Binding-site contacts:
Ligand atom C contacts residue THR188 of chain 1.B at 3.4 Å.
Ligand atom NH2 contacts residue ARG201 of chain 1.B at 3.0 Å (salt-bridge).
Ligand atom O contacts residue ASP377 of chain 1.B at 2.7 Å (salt-bridge).
Ligand atom C contacts residue HIS204 of chain 1.B at 3.4 Å.
Ligand atom O contacts residue VAL87 of chain 1.B at 3.3 Å.
Ligand atom CA contacts residue ASP377 of chain 1.B at 3.4 Å.
Ligand atom N contacts residue MYA1 of chain 1.L at 1.3 Å.
Ligand atom C contacts residue ASP377 of chain 1.B at 3.5 Å.
Ligand atom ND2 contacts residue TYR202 of chain 1.B at 3.2 Å (h-bond).
Ligand atom CG contacts residue TYR202 of chain 1.B at 3.4 Å (hydrophobic).
Ligand atom O contacts residue PHE217 of chain 1.B at 3.4 Å.
Ligand atom N contacts residue ILE375 of chain 1.B at 2.9 Å (h-bond).
Ligand atom CA contacts residue ASN152 of chain 1.B at 3.2 Å.
Ligand atom OD1 contacts residue TYR202 of chain 1.B at 2.8 Å (h-bond).
Ligand atom N contacts residue ASP377 of chain 1.B at 2.6 Å (salt-bridge).
Ligand atom SG contacts residue ASN379 of chain 1.B at 3.4 Å (h-bond).
Ligand atom O contacts residue THR188 of chain 1.B at 2.9 Å (h-bond).
Ligand atom CD contacts residue PHE217 of chain 1.B at 3.2 Å (hydrophobic).
Ligand atom CA contacts residue ILE375 of chain 1.B at 3.4 Å (hydrophobic).
Ligand atom O contacts residue HIS219 of chain 1.B at 3.0 Å (h-bond).
Ligand atom CA contacts residue ASP377 of chain 1.B at 3.4 Å.
Ligand atom CB contacts residue GLY190 of chain 1.B at 3.5 Å.
Ligand atom O contacts residue HIS204 of chain 1.B at 3.5 Å (h-bond).
Ligand atom OG contacts residue GLY378 of chain 1.B at 3.1 Å (h-bond).
Ligand atom OG contacts residue ASP377 of chain 1.B at 3.4 Å (salt-bridge).
Ligand atom N contacts residue THR188 of chain 1.B at 2.8 Å (h-bond).
Ligand atom N contacts residue COA1 of chain 1.H at 3.0 Å (h-bond).
Ligand atom O contacts residue HIS204 of chain 1.B at 2.9 Å.
Ligand atom NZ contacts residue ASP91 of chain 1.B at 3.2 Å (salt-bridge).
Ligand atom CB contacts residue HIS204 of chain 1.B at 3.3 Å.
Ligand atom CE contacts residue ASP91 of chain 1.B at 3.4 Å.
Ligand atom NZ contacts residue ASP89 of chain 1.B at 2.3 Å (salt-bridge).
Ligand atom NZ contacts residue MET93 of chain 1.B at 3.5 Å.
Ligand atom CD2 contacts residue PHE96 of chain 1.B at 3.4 Å (hydrophobic).
Ligand atom N contacts residue MYR1 of chain 1.K at 1.4 Å.
Ligand atom OG contacts residue HIS204 of chain 1.B at 2.8 Å (h-bond).
Ligand atom CE2 contacts residue SER311 of chain 1.B at 3.1 Å.
Ligand atom CA contacts residue MYR1 of chain 1.K at 2.6 Å.
Ligand atom CA contacts residue MYA1 of chain 1.L at 2.6 Å.
Ligand atom O contacts residue GLY376 of chain 1.B at 3.0 Å.

Sequence of chain 1.B:
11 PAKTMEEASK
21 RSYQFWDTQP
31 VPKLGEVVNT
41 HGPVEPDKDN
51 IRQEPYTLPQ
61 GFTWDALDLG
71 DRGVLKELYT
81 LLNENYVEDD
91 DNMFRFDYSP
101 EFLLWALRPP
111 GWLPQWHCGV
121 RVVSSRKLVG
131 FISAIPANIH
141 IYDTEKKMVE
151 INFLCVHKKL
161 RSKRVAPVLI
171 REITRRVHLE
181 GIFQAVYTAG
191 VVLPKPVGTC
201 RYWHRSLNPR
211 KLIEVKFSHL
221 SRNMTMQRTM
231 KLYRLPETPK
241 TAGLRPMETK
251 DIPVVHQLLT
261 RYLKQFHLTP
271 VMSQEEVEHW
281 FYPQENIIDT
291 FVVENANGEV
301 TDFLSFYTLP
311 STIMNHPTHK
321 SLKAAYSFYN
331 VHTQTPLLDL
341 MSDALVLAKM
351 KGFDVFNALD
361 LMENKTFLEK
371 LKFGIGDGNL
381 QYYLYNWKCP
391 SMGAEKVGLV

A small-molecule ligand and the protein it binds are described below.
Small molecule (SMILES): NCCCC[C@H](NC(=O)[C@H](CO)NC(=O)[C@H](Cc1ccccc1)NC(=O)[C@H](CS)NC(=O)[C@H](CC(N)=O)NC(=O)CN)C(=O)N1CCC[C@H]1C(=O)N[C@@H](CCCN=C(N)N)C(=O)O